A protein and the small-molecule ligand that binds it are described below.
Small molecule (SMILES): CC(=O)N[C@H]1[C@H](O[C@H]2[C@H](O)[C@@H](NC(C)=O)CO[C@@H]2CO)O[C@H](CO)[C@@H](O[C@@H]2O[C@H](CO)[C@@H](O)[C@H](O)[C@@H]2O)[C@@H]1O

Sequence of chain 1.A:
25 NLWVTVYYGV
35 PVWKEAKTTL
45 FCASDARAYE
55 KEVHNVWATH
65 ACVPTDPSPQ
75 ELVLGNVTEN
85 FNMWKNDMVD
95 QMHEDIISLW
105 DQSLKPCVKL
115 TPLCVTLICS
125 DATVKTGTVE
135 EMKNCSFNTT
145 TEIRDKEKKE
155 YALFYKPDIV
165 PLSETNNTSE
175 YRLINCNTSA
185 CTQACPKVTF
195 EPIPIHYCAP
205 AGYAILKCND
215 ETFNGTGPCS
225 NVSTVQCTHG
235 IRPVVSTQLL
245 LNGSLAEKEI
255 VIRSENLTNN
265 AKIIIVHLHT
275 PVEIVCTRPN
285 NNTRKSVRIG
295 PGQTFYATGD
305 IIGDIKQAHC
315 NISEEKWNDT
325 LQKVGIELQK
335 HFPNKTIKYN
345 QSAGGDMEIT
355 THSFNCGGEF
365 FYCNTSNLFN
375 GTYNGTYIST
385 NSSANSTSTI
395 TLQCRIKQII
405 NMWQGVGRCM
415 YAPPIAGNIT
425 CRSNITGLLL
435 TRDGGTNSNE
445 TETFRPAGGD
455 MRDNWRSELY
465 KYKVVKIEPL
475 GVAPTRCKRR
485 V

Binding-site contacts:
Ligand atom O6 contacts residue THR262 of chain 1.A at 2.6 Å (h-bond).
Ligand atom C1 contacts residue THR262 of chain 1.A at 3.3 Å.
Ligand atom O7 contacts residue ASN260 of chain 1.A at 3.0 Å (h-bond).
Ligand atom C6 contacts residue THR262 of chain 1.A at 3.8 Å.
Ligand atom O6 contacts residue ASN260 of chain 1.A at 4.3 Å.
Ligand atom O5 contacts residue ASN263 of chain 1.A at 3.7 Å.
Ligand atom C1 contacts residue ASN260 of chain 1.A at 1.4 Å.
Ligand atom O5 contacts residue ASN260 of chain 1.A at 2.3 Å (h-bond).
Ligand atom C2 contacts residue ASN260 of chain 1.A at 2.5 Å.
Ligand atom C7 contacts residue ASN260 of chain 1.A at 3.2 Å.
Ligand atom O5 contacts residue THR262 of chain 1.A at 3.2 Å (h-bond).
Ligand atom O6 contacts residue ASN263 of chain 1.A at 3.4 Å.
Ligand atom C5 contacts residue ASN260 of chain 1.A at 3.6 Å.
Ligand atom C8 contacts residue ASN260 of chain 1.A at 4.0 Å.
Ligand atom C3 contacts residue ASN260 of chain 1.A at 3.8 Å.
Ligand atom C1 contacts residue ASN263 of chain 1.A at 4.3 Å.
Ligand atom C5 contacts residue THR262 of chain 1.A at 3.7 Å.
Ligand atom N2 contacts residue ASN260 of chain 1.A at 3.0 Å (h-bond).
Ligand atom C4 contacts residue ASN260 of chain 1.A at 4.2 Å.